A small-molecule ligand and the protein it binds are described below.
Small molecule (SMILES): Cc1c(-c2c([C@H](OC(C)(C)C)C(=O)O)n(C)c(=O)c3ccccc23)cc(F)c2c1CCCO2

Sequence of chain 1.B:
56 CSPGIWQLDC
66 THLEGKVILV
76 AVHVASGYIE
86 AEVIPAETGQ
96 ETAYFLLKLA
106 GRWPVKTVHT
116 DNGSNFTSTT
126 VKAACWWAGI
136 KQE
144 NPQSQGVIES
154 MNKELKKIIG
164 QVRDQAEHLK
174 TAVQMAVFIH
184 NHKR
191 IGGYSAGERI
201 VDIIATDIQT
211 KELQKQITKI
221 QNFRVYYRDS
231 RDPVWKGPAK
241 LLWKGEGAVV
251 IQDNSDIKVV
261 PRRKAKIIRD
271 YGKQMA

Sequence of chain 1.A:
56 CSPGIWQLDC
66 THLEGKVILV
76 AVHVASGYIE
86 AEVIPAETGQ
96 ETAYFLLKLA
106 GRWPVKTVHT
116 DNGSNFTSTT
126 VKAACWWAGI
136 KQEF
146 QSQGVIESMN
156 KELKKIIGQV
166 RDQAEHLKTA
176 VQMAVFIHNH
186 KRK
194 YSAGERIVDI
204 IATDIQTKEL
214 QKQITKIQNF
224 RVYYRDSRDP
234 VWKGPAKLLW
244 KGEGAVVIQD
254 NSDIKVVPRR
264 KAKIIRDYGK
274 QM

Binding-site contacts:
Ligand atom C18 contacts residue ALA129 of chain 1.B at 3.3 Å (hydrophobic).
Ligand atom O44 contacts residue ALA169 of chain 1.A at 3.2 Å.
Ligand atom O16 contacts residue ALA129 of chain 1.B at 2.9 Å.
Ligand atom O42 contacts residue HIS171 of chain 1.A at 2.9 Å (h-bond).
Ligand atom C59 contacts residue THR125 of chain 1.B at 3.1 Å.
Ligand atom C10 contacts residue MET178 of chain 1.A at 3.0 Å (hydrophobic).
Ligand atom C13 contacts residue TRP132 of chain 1.B at 3.3 Å (hydrophobic).
Ligand atom O42 contacts residue GLU170 of chain 1.A at 2.9 Å (salt-bridge).
Ligand atom C57 contacts residue THR124 of chain 1.B at 3.7 Å.
Ligand atom C07 contacts residue MET178 of chain 1.A at 3.6 Å (hydrophobic).
Ligand atom C33 contacts residue THR125 of chain 1.B at 3.2 Å.
Ligand atom O27 contacts residue THR174 of chain 1.A at 3.2 Å (h-bond).
Ligand atom C01 contacts residue GLN168 of chain 1.A at 3.5 Å.
Ligand atom C29 contacts residue THR174 of chain 1.A at 2.9 Å.
Ligand atom C18 contacts residue THR125 of chain 1.B at 3.5 Å.
Ligand atom C25 contacts residue THR174 of chain 1.A at 3.8 Å.
Ligand atom C41 contacts residue THR174 of chain 1.A at 3.7 Å.
Ligand atom C37 contacts residue HIS171 of chain 1.A at 3.1 Å.
Ligand atom C61 contacts residue THR125 of chain 1.B at 3.6 Å.
Ligand atom C10 contacts residue TRP132 of chain 1.B at 3.6 Å (hydrophobic).
Ligand atom C55 contacts residue THR124 of chain 1.B at 3.5 Å.
Ligand atom C41 contacts residue GLU170 of chain 1.A at 3.2 Å.
Ligand atom C46 contacts residue GLU170 of chain 1.A at 3.4 Å.
Ligand atom O42 contacts residue THR174 of chain 1.A at 3.0 Å (h-bond).
Ligand atom C37 contacts residue THR174 of chain 1.A at 3.6 Å.
Ligand atom C17 contacts residue ALA129 of chain 1.B at 3.6 Å (hydrophobic).
Ligand atom C13 contacts residue LEU102 of chain 1.B at 3.5 Å (hydrophobic).
Ligand atom C28 contacts residue THR174 of chain 1.A at 3.4 Å.
Ligand atom F19 contacts residue THR125 of chain 1.B at 3.5 Å.
Ligand atom C20 contacts residue THR125 of chain 1.B at 3.1 Å.
Ligand atom F19 contacts residue ALA98 of chain 1.B at 3.3 Å.
Ligand atom O51 contacts residue GLU170 of chain 1.A at 3.7 Å.
Ligand atom C57 contacts residue THR125 of chain 1.B at 3.1 Å.
Ligand atom C23 contacts residue THR125 of chain 1.B at 3.8 Å.
Ligand atom O44 contacts residue GLU170 of chain 1.A at 2.9 Å (salt-bridge).
Ligand atom O27 contacts residue HIS171 of chain 1.A at 3.3 Å (h-bond).
Ligand atom C13 contacts residue ALA129 of chain 1.B at 3.6 Å (hydrophobic).
Ligand atom O42 contacts residue ALA169 of chain 1.A at 3.4 Å.
Ligand atom F19 contacts residue ALA129 of chain 1.B at 3.1 Å.
Ligand atom C46 contacts residue HIS171 of chain 1.A at 3.1 Å.